Binding-site contacts:
Ligand atom C1 contacts residue VAL40 of chain 1.A at 3.5 Å (hydrophobic).
Ligand atom C10 contacts residue VAL30 of chain 1.A at 4.0 Å (hydrophobic).
Ligand atom C7 contacts residue VAL35 of chain 1.A at 4.0 Å (hydrophobic).
Ligand atom C6 contacts residue VAL35 of chain 1.A at 4.4 Å (hydrophobic).
Ligand atom N1 contacts residue ASN86 of chain 1.A at 4.3 Å.
Ligand atom C4 contacts residue ASN86 of chain 1.A at 3.2 Å.
Ligand atom C3 contacts residue TYR85 of chain 1.A at 4.2 Å (hydrophobic).
Ligand atom C3 contacts residue ASN86 of chain 1.A at 3.9 Å.
Ligand atom C7 contacts residue PHE31 of chain 1.A at 4.4 Å (hydrophobic).
Ligand atom O1 contacts residue ASN86 of chain 1.A at 2.7 Å (h-bond).
Ligand atom C8 contacts residue ASN86 of chain 1.A at 4.2 Å.
Ligand atom O1 contacts residue TYR85 of chain 1.A at 4.2 Å.
Ligand atom C2 contacts residue TYR43 of chain 1.A at 4.0 Å (hydrophobic).
Ligand atom C2 contacts residue TYR85 of chain 1.A at 3.5 Å (hydrophobic).
Ligand atom C5 contacts residue ASN86 of chain 1.A at 3.6 Å.
Ligand atom C5 contacts residue ILE96 of chain 1.A at 3.7 Å (hydrophobic).
Ligand atom C6 contacts residue ASN86 of chain 1.A at 3.7 Å.
Ligand atom O2 contacts residue ASN86 of chain 1.A at 3.9 Å.
Ligand atom BR1 contacts residue VAL30 of chain 1.A at 3.9 Å.
Ligand atom O1 contacts residue ILE96 of chain 1.A at 4.4 Å.
Ligand atom N2 contacts residue VAL30 of chain 1.A at 3.8 Å.
Ligand atom C1 contacts residue TYR43 of chain 1.A at 4.0 Å (hydrophobic).
Ligand atom C8 contacts residue ILE96 of chain 1.A at 3.1 Å (hydrophobic).
Ligand atom N1 contacts residue VAL30 of chain 1.A at 4.2 Å.
Ligand atom C2 contacts residue VAL40 of chain 1.A at 4.0 Å (hydrophobic).
Ligand atom C1 contacts residue VAL35 of chain 1.A at 3.1 Å (hydrophobic).
Ligand atom N2 contacts residue ILE96 of chain 1.A at 4.0 Å.
Ligand atom C9 contacts residue VAL30 of chain 1.A at 4.5 Å (hydrophobic).
Ligand atom O1 contacts residue TYR43 of chain 1.A at 4.1 Å.
Ligand atom C7 contacts residue VAL30 of chain 1.A at 4.0 Å (hydrophobic).
Ligand atom C2 contacts residue VAL35 of chain 1.A at 4.4 Å (hydrophobic).
Ligand atom C6 contacts residue ILE96 of chain 1.A at 4.3 Å (hydrophobic).
Ligand atom O2 contacts residue ILE96 of chain 1.A at 2.5 Å.
Ligand atom C2 contacts residue ASN86 of chain 1.A at 4.5 Å.
Ligand atom C11 contacts residue VAL30 of chain 1.A at 3.9 Å (hydrophobic).
Ligand atom C4 contacts residue TYR85 of chain 1.A at 3.8 Å (hydrophobic).

The small molecule below binds the protein below.
Small molecule (SMILES): CC[C@H](C)[C@H](NC(C)=O)C(=O)NCC#CBr

Sequence of chain 1.A:
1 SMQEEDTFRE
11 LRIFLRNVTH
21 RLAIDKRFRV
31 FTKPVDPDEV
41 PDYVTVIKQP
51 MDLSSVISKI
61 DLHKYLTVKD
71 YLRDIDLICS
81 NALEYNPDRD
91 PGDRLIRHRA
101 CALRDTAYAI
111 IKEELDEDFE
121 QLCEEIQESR